Sequence of chain 1.V:
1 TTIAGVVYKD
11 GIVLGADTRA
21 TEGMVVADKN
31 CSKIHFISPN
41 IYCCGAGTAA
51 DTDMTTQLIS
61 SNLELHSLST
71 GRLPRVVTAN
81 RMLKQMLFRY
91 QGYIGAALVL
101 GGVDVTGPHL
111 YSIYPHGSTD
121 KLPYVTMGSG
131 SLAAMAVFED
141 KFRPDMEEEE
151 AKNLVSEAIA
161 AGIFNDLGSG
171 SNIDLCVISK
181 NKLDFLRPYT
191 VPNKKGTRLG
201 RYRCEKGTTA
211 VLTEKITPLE

Sequence of chain 1.BA:
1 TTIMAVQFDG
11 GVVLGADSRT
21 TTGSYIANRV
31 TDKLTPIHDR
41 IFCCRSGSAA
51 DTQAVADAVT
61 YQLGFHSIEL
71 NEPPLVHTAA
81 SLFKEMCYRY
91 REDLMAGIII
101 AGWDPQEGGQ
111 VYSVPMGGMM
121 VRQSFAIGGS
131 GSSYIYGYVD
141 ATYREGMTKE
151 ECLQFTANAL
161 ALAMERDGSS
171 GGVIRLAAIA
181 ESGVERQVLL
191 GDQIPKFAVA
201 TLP

The protein below binds the small molecule below.
Small molecule (SMILES): COC[C@H](NC(=O)c1cnc(C)s1)C(=O)N[C@@H](COC)C(=O)N[C@@H](Cc1ccccc1)[C@@H](O)C(C)(C)O

Binding-site contacts:
Ligand atom N contacts residue GLY47 of chain 1.BA at 2.8 Å (h-bond).
Ligand atom C24 contacts residue THR1 of chain 1.BA at 3.1 Å.
Ligand atom C2 contacts residue HIS116 of chain 1.V at 3.7 Å.
Ligand atom O contacts residue SER46 of chain 1.BA at 3.6 Å.
Ligand atom N contacts residue THR1 of chain 1.BA at 3.7 Å.
Ligand atom O6 contacts residue ACT1 of chain 1.IB at 3.0 Å (h-bond).
Ligand atom C20 contacts residue THR20 of chain 1.BA at 3.2 Å.
Ligand atom C contacts residue THR21 of chain 1.BA at 3.6 Å.
Ligand atom CA contacts residue THR1 of chain 1.BA at 2.4 Å.
Ligand atom O contacts residue GLY47 of chain 1.BA at 3.0 Å (h-bond).
Ligand atom C22 contacts residue SER169 of chain 1.BA at 3.7 Å.
Ligand atom C23 contacts residue THR1 of chain 1.BA at 1.5 Å.
Ligand atom O contacts residue THR21 of chain 1.BA at 3.0 Å (h-bond).
Ligand atom C18 contacts residue ARG45 of chain 1.BA at 3.6 Å.
Ligand atom C23 contacts residue SER169 of chain 1.BA at 3.2 Å.
Ligand atom O contacts residue ALA49 of chain 1.BA at 3.0 Å (h-bond).
Ligand atom C contacts residue GLY47 of chain 1.BA at 3.5 Å.
Ligand atom CB contacts residue GLY47 of chain 1.BA at 3.6 Å.
Ligand atom C23 contacts residue ACT1 of chain 1.IB at 3.3 Å.
Ligand atom C23 contacts residue SER130 of chain 1.BA at 3.0 Å.
Ligand atom C14 contacts residue THR1 of chain 1.BA at 3.0 Å.
Ligand atom N contacts residue HIS116 of chain 1.V at 3.2 Å (h-bond).
Ligand atom O contacts residue THR1 of chain 1.BA at 2.4 Å (h-bond).
Ligand atom CA contacts residue THR21 of chain 1.BA at 3.3 Å.
Ligand atom C19 contacts residue ALA49 of chain 1.BA at 3.5 Å (hydrophobic).
Ligand atom C1 contacts residue HIS116 of chain 1.V at 3.6 Å.
Ligand atom O contacts residue ACT1 of chain 1.IB at 3.0 Å (h-bond).
Ligand atom C1A contacts residue TYR114 of chain 1.V at 3.5 Å (hydrophobic).
Ligand atom O6 contacts residue THR1 of chain 1.BA at 3.7 Å.
Ligand atom C24 contacts residue ARG19 of chain 1.BA at 3.3 Å.
Ligand atom N contacts residue THR21 of chain 1.BA at 3.0 Å (h-bond).
Ligand atom C19 contacts residue THR20 of chain 1.BA at 3.1 Å.
Ligand atom CA contacts residue GLY47 of chain 1.BA at 3.2 Å.
Ligand atom C17 contacts residue ARG45 of chain 1.BA at 3.3 Å.
Ligand atom C contacts residue THR1 of chain 1.BA at 1.4 Å.
Ligand atom O contacts residue THR22 of chain 1.BA at 3.4 Å.
Ligand atom C18 contacts residue THR31 of chain 1.BA at 3.6 Å.
Ligand atom O contacts residue THR20 of chain 1.BA at 3.3 Å.
Ligand atom C24 contacts residue SER169 of chain 1.BA at 2.9 Å.
Ligand atom C22 contacts residue THR1 of chain 1.BA at 2.5 Å.